This protein binds this small molecule.
Small molecule (SMILES): CC(C)C(=O)N1C[C@H](NC(=O)[C@@H]2C[C@@H](O)CN2)C[C@@H]1C(=O)NCc1ccc(C#CC#CC2CC2)cc1

Sequence of chain 1.A:
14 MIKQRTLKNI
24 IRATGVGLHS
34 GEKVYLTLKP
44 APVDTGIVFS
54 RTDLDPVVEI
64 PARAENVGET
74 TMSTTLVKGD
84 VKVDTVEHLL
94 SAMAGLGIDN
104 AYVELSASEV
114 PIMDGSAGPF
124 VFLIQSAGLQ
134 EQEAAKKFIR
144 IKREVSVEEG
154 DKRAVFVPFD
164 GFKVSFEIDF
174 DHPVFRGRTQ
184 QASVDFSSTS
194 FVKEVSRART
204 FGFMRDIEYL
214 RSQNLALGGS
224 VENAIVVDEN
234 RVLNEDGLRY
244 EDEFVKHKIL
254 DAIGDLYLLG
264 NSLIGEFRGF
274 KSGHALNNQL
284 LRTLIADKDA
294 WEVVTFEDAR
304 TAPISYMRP

Binding-site contacts:
Ligand atom C19 contacts residue PHE204 of chain 1.A at 3.5 Å (hydrophobic).
Ligand atom N3 contacts residue GLU90 of chain 1.A at 2.7 Å (salt-bridge).
Ligand atom O7 contacts residue HIS250 of chain 1.A at 2.8 Å (h-bond).
Ligand atom O36 contacts residue SER76 of chain 1.A at 3.5 Å.
Ligand atom O36 contacts residue HIS32 of chain 1.A at 2.8 Å (h-bond).
Ligand atom C1 contacts residue HIS250 of chain 1.A at 3.8 Å.
Ligand atom C4 contacts residue GLU90 of chain 1.A at 3.2 Å.
Ligand atom C30 contacts residue ILE210 of chain 1.A at 3.7 Å (hydrophobic).
Ligand atom C2 contacts residue ASP254 of chain 1.A at 3.1 Å.
Ligand atom O36 contacts residue LEU31 of chain 1.A at 3.7 Å.
Ligand atom C30 contacts residue GLY222 of chain 1.A at 3.6 Å.
Ligand atom C33 contacts residue GLY222 of chain 1.A at 3.2 Å.
Ligand atom C10 contacts residue THR203 of chain 1.A at 3.6 Å.
Ligand atom C31 contacts residue SER223 of chain 1.A at 3.6 Å.
Ligand atom N20 contacts residue PHE204 of chain 1.A at 2.9 Å (h-bond).
Ligand atom C1 contacts residue ASP254 of chain 1.A at 2.9 Å.
Ligand atom C24 contacts residue PHE204 of chain 1.A at 3.5 Å (hydrophobic).
Ligand atom C1 contacts residue ZN1 of chain 1.B at 3.0 Å.
Ligand atom C6 contacts residue GLU90 of chain 1.A at 3.6 Å.
Ligand atom N3 contacts residue ASP254 of chain 1.A at 3.3 Å (salt-bridge).
Ligand atom C1 contacts residue THR203 of chain 1.A at 3.6 Å.
Ligand atom C2 contacts residue ZN1 of chain 1.B at 2.9 Å.
Ligand atom O15 contacts residue PHE173 of chain 1.A at 3.5 Å.
Ligand atom C4 contacts residue ZN1 of chain 1.B at 3.0 Å.
Ligand atom O7 contacts residue ASP254 of chain 1.A at 3.1 Å (salt-bridge).
Ligand atom C2 contacts residue GLU90 of chain 1.A at 3.3 Å.
Ligand atom C11 contacts residue PHE204 of chain 1.A at 3.1 Å (hydrophobic).
Ligand atom C4 contacts residue HIS91 of chain 1.A at 3.5 Å.
Ligand atom O7 contacts residue THR203 of chain 1.A at 2.8 Å (h-bond).
Ligand atom N8 contacts residue ASP254 of chain 1.A at 3.2 Å (salt-bridge).
Ligand atom C24 contacts residue THR203 of chain 1.A at 3.5 Å.
Ligand atom C32 contacts residue GLY222 of chain 1.A at 3.2 Å.
Ligand atom C31 contacts residue GLY222 of chain 1.A at 3.3 Å.
Ligand atom N3 contacts residue HIS91 of chain 1.A at 3.1 Å (h-bond).
Ligand atom N3 contacts residue ZN1 of chain 1.B at 2.0 Å.
Ligand atom C18 contacts residue PHE206 of chain 1.A at 3.6 Å (hydrophobic).
Ligand atom C18 contacts residue PHE173 of chain 1.A at 3.7 Å (hydrophobic).
Ligand atom C32 contacts residue SER223 of chain 1.A at 3.6 Å.
Ligand atom C10 contacts residue PHE204 of chain 1.A at 3.1 Å (hydrophobic).
Ligand atom O7 contacts residue ZN1 of chain 1.B at 2.5 Å.